Sequence of chain 1.D:
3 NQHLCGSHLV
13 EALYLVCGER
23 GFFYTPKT

A protein and the small-molecule ligand that binds it are described below.
Small molecule (SMILES): CC(=O)Nc1ccc(O)cc1

Sequence of chain 1.C:
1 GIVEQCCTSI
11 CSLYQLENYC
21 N

Binding-site contacts:
Ligand atom C3 contacts residue LEU11 of chain 1.D at 3.5 Å (hydrophobic).
Ligand atom C2 contacts residue LEU11 of chain 1.D at 3.9 Å (hydrophobic).
Ligand atom C3 contacts residue CYS6 of chain 1.C at 3.4 Å (hydrophobic).
Ligand atom O4 contacts residue LEU11 of chain 1.D at 4.4 Å.
Ligand atom C5 contacts residue LEU16 of chain 1.C at 4.0 Å (hydrophobic).
Ligand atom N contacts residue ALA14 of chain 1.D at 4.0 Å.
Ligand atom C5 contacts residue CYS11 of chain 1.C at 3.1 Å (hydrophobic).
Ligand atom O4 contacts residue CYS11 of chain 1.C at 3.0 Å (h-bond).
Ligand atom O4 contacts residue SER9 of chain 1.C at 3.7 Å.
Ligand atom C6 contacts residue ALA14 of chain 1.D at 4.3 Å (hydrophobic).
Ligand atom N contacts residue HIS10 of chain 1.D at 4.2 Å.
Ligand atom C contacts residue ALA14 of chain 1.D at 4.4 Å (hydrophobic).
Ligand atom O4 contacts residue ILE10 of chain 1.C at 3.4 Å.
Ligand atom C4 contacts residue CYS6 of chain 1.C at 3.4 Å (hydrophobic).
Ligand atom C4 contacts residue LEU11 of chain 1.D at 4.1 Å (hydrophobic).
Ligand atom O4 contacts residue CYS6 of chain 1.C at 2.5 Å (h-bond).
Ligand atom C6 contacts residue LEU16 of chain 1.C at 4.1 Å (hydrophobic).
Ligand atom C6 contacts residue CYS11 of chain 1.C at 4.0 Å (hydrophobic).
Ligand atom C2 contacts residue HIS10 of chain 1.D at 4.4 Å.
Ligand atom C4 contacts residue ILE10 of chain 1.C at 4.2 Å (hydrophobic).
Ligand atom C4 contacts residue CYS11 of chain 1.C at 3.8 Å (hydrophobic).
Ligand atom C1 contacts residue ALA14 of chain 1.D at 4.3 Å (hydrophobic).